Sequence of chain 1.B:
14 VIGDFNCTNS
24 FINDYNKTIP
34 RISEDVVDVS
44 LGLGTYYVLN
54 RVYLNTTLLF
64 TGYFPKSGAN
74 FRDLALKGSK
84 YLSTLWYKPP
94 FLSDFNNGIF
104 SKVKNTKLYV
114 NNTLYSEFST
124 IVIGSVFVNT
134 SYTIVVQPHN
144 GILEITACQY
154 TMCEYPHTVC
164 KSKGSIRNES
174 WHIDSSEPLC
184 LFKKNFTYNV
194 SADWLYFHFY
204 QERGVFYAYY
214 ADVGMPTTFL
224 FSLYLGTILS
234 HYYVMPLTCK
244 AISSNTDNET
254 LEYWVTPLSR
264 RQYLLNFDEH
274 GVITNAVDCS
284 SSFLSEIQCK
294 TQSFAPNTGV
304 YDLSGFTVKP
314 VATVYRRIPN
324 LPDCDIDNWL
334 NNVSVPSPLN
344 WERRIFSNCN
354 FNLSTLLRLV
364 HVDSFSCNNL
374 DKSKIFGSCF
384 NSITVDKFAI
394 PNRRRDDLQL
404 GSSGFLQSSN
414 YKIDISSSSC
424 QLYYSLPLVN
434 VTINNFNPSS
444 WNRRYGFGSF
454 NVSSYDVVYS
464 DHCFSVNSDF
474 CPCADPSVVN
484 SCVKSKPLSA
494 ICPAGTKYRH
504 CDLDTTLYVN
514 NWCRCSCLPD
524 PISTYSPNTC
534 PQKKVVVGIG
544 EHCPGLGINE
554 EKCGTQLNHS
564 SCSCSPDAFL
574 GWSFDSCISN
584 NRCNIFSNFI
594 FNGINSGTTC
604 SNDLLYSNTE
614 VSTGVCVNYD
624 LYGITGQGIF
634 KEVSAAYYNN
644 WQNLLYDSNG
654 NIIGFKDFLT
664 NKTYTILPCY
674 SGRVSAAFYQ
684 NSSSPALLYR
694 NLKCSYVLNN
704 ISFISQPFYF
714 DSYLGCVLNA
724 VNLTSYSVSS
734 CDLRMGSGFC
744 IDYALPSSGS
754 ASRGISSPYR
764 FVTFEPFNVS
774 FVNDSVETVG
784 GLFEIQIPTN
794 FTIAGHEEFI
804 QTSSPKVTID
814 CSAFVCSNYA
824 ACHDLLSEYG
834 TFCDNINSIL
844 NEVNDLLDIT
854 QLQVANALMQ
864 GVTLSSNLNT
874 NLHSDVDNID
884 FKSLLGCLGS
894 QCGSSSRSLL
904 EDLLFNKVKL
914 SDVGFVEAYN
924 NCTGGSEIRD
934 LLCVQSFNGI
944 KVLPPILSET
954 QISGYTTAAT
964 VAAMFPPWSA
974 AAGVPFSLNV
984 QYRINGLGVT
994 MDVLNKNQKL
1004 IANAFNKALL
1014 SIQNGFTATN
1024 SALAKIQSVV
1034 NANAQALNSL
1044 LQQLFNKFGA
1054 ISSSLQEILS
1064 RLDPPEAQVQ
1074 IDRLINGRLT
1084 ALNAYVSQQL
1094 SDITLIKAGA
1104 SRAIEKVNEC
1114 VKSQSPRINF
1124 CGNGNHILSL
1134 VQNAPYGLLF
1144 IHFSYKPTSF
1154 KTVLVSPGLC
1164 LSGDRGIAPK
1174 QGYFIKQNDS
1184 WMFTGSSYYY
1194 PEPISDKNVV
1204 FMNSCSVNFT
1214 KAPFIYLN

Binding-site contacts:
Ligand atom C8 contacts residue PHE713 of chain 1.B at 3.8 Å (hydrophobic).
Ligand atom C2 contacts residue ASN725 of chain 1.B at 2.5 Å.
Ligand atom C7 contacts residue ASP714 of chain 1.B at 4.3 Å.
Ligand atom O5 contacts residue THR727 of chain 1.B at 3.7 Å.
Ligand atom C7 contacts residue PHE713 of chain 1.B at 4.1 Å (hydrophobic).
Ligand atom N2 contacts residue ASP714 of chain 1.B at 4.2 Å.
Ligand atom C5 contacts residue THR727 of chain 1.B at 3.6 Å.
Ligand atom O7 contacts residue ASN725 of chain 1.B at 3.2 Å (h-bond).
Ligand atom C1 contacts residue ASN725 of chain 1.B at 1.4 Å.
Ligand atom C5 contacts residue ASN725 of chain 1.B at 3.6 Å.
Ligand atom N2 contacts residue PHE713 of chain 1.B at 4.4 Å.
Ligand atom C8 contacts residue ASP714 of chain 1.B at 3.3 Å.
Ligand atom C4 contacts residue ASN725 of chain 1.B at 4.2 Å.
Ligand atom C7 contacts residue ASN725 of chain 1.B at 3.3 Å.
Ligand atom O6 contacts residue ASN725 of chain 1.B at 4.5 Å.
Ligand atom N2 contacts residue ASN725 of chain 1.B at 2.9 Å (h-bond).
Ligand atom C1 contacts residue THR727 of chain 1.B at 4.4 Å.
Ligand atom O7 contacts residue PHE713 of chain 1.B at 4.5 Å.
Ligand atom C6 contacts residue THR727 of chain 1.B at 3.6 Å.
Ligand atom C8 contacts residue ASN725 of chain 1.B at 4.5 Å.
Ligand atom O5 contacts residue ASN725 of chain 1.B at 2.3 Å (h-bond).
Ligand atom O6 contacts residue THR727 of chain 1.B at 4.1 Å.
Ligand atom C3 contacts residue ASN725 of chain 1.B at 3.8 Å.

The protein below binds the small molecule below.
Small molecule (SMILES): CC(=O)N[C@@H]1[C@@H](O)[C@H](O)[C@@H](CO)O[C@H]1O